A small-molecule ligand and the protein it binds are described below.
Small molecule (SMILES): CC(=O)N[C@@H]1[C@@H](O)[C@H](O)[C@@H](CO)O[C@H]1O

Binding-site contacts:
Ligand atom O5 contacts residue ASN100 of chain 1.B at 2.5 Å (h-bond).
Ligand atom N2 contacts residue ASN100 of chain 1.B at 2.9 Å (h-bond).
Ligand atom O5 contacts residue THR102 of chain 1.B at 3.5 Å.
Ligand atom C7 contacts residue ASN100 of chain 1.B at 3.9 Å.
Ligand atom C3 contacts residue ASN100 of chain 1.B at 3.9 Å.
Ligand atom C1 contacts residue ASN100 of chain 1.B at 1.5 Å.
Ligand atom C4 contacts residue ASN100 of chain 1.B at 4.3 Å.
Ligand atom C6 contacts residue THR102 of chain 1.B at 3.8 Å.
Ligand atom C2 contacts residue ASN100 of chain 1.B at 2.5 Å.
Ligand atom O7 contacts residue ASN100 of chain 1.B at 4.4 Å.
Ligand atom C5 contacts residue ASN100 of chain 1.B at 3.8 Å.
Ligand atom C5 contacts residue THR102 of chain 1.B at 4.5 Å.

Sequence of chain 1.B:
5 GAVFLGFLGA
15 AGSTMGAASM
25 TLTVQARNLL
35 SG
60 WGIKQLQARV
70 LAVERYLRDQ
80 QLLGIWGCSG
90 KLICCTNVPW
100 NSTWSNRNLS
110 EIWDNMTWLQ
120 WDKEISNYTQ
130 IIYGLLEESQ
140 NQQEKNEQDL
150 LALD